A protein and the small-molecule ligand that binds it are described below.
Small molecule (SMILES): CC(=O)N[C@@H]1[C@@H](O)[C@H](O)[C@@H](CO)O[C@H]1O

Sequence of chain 2.A:
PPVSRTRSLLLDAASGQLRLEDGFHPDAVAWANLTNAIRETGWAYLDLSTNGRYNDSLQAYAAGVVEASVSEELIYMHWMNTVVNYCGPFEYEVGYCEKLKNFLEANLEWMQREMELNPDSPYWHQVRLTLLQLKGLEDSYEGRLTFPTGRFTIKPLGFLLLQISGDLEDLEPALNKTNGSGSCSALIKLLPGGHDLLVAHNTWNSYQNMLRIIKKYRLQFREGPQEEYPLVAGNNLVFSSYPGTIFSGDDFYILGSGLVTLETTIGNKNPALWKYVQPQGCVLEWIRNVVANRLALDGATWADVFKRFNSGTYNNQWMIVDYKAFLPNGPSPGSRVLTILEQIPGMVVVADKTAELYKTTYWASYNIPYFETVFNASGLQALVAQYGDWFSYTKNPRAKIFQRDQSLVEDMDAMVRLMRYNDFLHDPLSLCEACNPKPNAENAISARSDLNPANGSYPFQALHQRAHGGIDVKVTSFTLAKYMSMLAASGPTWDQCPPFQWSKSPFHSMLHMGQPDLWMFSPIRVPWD

Binding-site contacts:
Ligand atom C5 contacts residue ASN190 of chain 2.A at 3.6 Å.
Ligand atom N2 contacts residue ASN190 of chain 2.A at 2.8 Å (h-bond).
Ligand atom C3 contacts residue ASN190 of chain 2.A at 3.7 Å.
Ligand atom C7 contacts residue ASN190 of chain 2.A at 3.6 Å.
Ligand atom O7 contacts residue LYS113 of chain 2.A at 3.6 Å.
Ligand atom O5 contacts residue ASN190 of chain 2.A at 2.4 Å (h-bond).
Ligand atom O7 contacts residue ALA188 of chain 2.A at 4.2 Å.
Ligand atom C2 contacts residue ASN190 of chain 2.A at 2.3 Å.
Ligand atom O7 contacts residue LEU189 of chain 2.A at 4.3 Å.
Ligand atom O7 contacts residue ASN190 of chain 2.A at 3.5 Å (h-bond).
Ligand atom C1 contacts residue ASN190 of chain 2.A at 1.4 Å.
Ligand atom C4 contacts residue ASN190 of chain 2.A at 4.2 Å.
Ligand atom C7 contacts residue ALA188 of chain 2.A at 4.0 Å (hydrophobic).
Ligand atom N2 contacts residue ALA188 of chain 2.A at 3.9 Å.